A small-molecule ligand and the protein it binds are described below.
Small molecule (SMILES): COc1ccc(OCc2ccc(COc3c(Cl)cccc3Cl)cc2)c(Cl)c1

Binding-site contacts:
Ligand atom C9 contacts residue VAL176 of chain 3.B at 3.6 Å (hydrophobic).
Ligand atom CL3 contacts residue PHE111 of chain 3.B at 3.8 Å.
Ligand atom C9 contacts residue PHE214 of chain 3.B at 3.7 Å (hydrophobic).
Ligand atom C4 contacts residue MET109 of chain 3.B at 3.8 Å (hydrophobic).
Ligand atom C12 contacts residue ILE87 of chain 3.B at 3.8 Å (hydrophobic).
Ligand atom C16 contacts residue TYR136 of chain 3.B at 3.8 Å (hydrophobic).
Ligand atom C20 contacts residue LEU217 of chain 3.B at 3.8 Å (hydrophobic).
Ligand atom CL2 contacts residue TYR136 of chain 3.B at 3.6 Å.
Ligand atom C14 contacts residue TYR136 of chain 3.B at 3.5 Å (hydrophobic).
Ligand atom O1 contacts residue ILE87 of chain 3.B at 3.7 Å.
Ligand atom O3 contacts residue PHE107 of chain 3.B at 3.6 Å.
Ligand atom C10 contacts residue TYR136 of chain 3.B at 3.5 Å (hydrophobic).
Ligand atom O1 contacts residue MET109 of chain 3.B at 3.7 Å.
Ligand atom C13 contacts residue MET109 of chain 3.B at 3.4 Å (hydrophobic).
Ligand atom CL3 contacts residue LEU217 of chain 3.B at 3.8 Å.
Ligand atom C21 contacts residue HIS184 of chain 3.B at 3.6 Å.
Ligand atom C13 contacts residue PHE111 of chain 3.B at 3.7 Å (hydrophobic).
Ligand atom O2 contacts residue VAL173 of chain 3.B at 3.4 Å.
Ligand atom C8 contacts residue MET109 of chain 3.B at 3.4 Å (hydrophobic).
Ligand atom C17 contacts residue ALA24 of chain 2.E at 3.7 Å (hydrophobic).
Ligand atom C20 contacts residue ILE171 of chain 3.B at 3.8 Å (hydrophobic).
Ligand atom C2 contacts residue PHE214 of chain 3.B at 3.6 Å (hydrophobic).
Ligand atom C12 contacts residue PHE111 of chain 3.B at 3.8 Å (hydrophobic).
Ligand atom O3 contacts residue TYR89 of chain 3.B at 3.6 Å.
Ligand atom C17 contacts residue TYR136 of chain 3.B at 3.7 Å (hydrophobic).
Ligand atom C7 contacts residue MET109 of chain 3.B at 3.3 Å (hydrophobic).
Ligand atom C21 contacts residue TYR182 of chain 3.B at 3.8 Å (hydrophobic).
Ligand atom C1 contacts residue TYR182 of chain 3.B at 3.8 Å (hydrophobic).
Ligand atom CL2 contacts residue ILE25 of chain 2.E at 3.4 Å.
Ligand atom C19 contacts residue LEU217 of chain 3.B at 3.8 Å (hydrophobic).
Ligand atom C3 contacts residue MET109 of chain 3.B at 3.7 Å (hydrophobic).
Ligand atom O1 contacts residue PHE214 of chain 3.B at 3.8 Å.
Ligand atom C6 contacts residue TYR89 of chain 3.B at 3.7 Å (hydrophobic).
Ligand atom C11 contacts residue ILE87 of chain 3.B at 3.8 Å (hydrophobic).
Ligand atom C5 contacts residue TYR89 of chain 3.B at 3.5 Å (hydrophobic).
Ligand atom CL2 contacts residue ALA24 of chain 2.E at 3.5 Å.
Ligand atom C21 contacts residue SER105 of chain 3.B at 3.8 Å.
Ligand atom C16 contacts residue ALA24 of chain 2.E at 3.8 Å (hydrophobic).
Ligand atom C7 contacts residue PHE214 of chain 3.B at 3.5 Å (hydrophobic).
Ligand atom C13 contacts residue ILE87 of chain 3.B at 3.7 Å (hydrophobic).

Sequence of chain 2.E:
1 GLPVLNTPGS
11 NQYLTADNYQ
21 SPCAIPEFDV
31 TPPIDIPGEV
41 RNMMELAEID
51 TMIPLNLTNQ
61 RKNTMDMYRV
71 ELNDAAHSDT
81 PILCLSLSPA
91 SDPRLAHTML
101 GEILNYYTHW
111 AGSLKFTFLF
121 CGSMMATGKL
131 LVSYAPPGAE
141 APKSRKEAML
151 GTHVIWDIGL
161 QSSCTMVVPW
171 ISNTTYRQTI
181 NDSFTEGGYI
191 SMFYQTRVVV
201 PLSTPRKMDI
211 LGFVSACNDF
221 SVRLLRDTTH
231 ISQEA

Sequence of chain 3.B:
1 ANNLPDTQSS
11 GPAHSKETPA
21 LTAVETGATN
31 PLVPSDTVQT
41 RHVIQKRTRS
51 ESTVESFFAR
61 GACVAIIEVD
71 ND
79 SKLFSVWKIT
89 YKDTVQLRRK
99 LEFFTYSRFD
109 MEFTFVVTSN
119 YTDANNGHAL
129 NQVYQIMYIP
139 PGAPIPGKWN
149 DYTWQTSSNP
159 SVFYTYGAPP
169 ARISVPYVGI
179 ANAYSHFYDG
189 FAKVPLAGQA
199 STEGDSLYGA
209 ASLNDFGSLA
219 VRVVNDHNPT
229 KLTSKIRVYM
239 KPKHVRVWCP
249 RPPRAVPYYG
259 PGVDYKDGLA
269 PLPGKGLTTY